Binding-site contacts:
Ligand atom O2B contacts residue GLY610 of chain 1.A at 3.2 Å (h-bond).
Ligand atom O2G contacts residue GLU678 of chain 1.A at 3.6 Å (salt-bridge).
Ligand atom N1 contacts residue ARG569 of chain 1.A at 3.6 Å (salt-bridge).
Ligand atom O3B contacts residue LYS611 of chain 1.A at 3.3 Å.
Ligand atom O3B contacts residue GLY608 of chain 1.A at 3.3 Å (h-bond).
Ligand atom O3B contacts residue PRO606 of chain 1.A at 3.7 Å.
Ligand atom O1B contacts residue THR612 of chain 1.A at 2.6 Å (h-bond).
Ligand atom C2' contacts residue GLU613 of chain 1.A at 3.4 Å.
Ligand atom C2 contacts residue ARG569 of chain 1.A at 3.2 Å.
Ligand atom N1 contacts residue ILE571 of chain 1.A at 3.0 Å (h-bond).
Ligand atom N1 contacts residue VAL570 of chain 1.A at 3.7 Å.
Ligand atom O2A contacts residue GLY610 of chain 1.A at 3.2 Å (h-bond).
Ligand atom O3G contacts residue THR607 of chain 1.A at 3.0 Å (h-bond).
Ligand atom C3' contacts residue GLU613 of chain 1.A at 3.5 Å.
Ligand atom O3A contacts residue ARG815 of chain 1.A at 3.1 Å (salt-bridge).
Ligand atom O2A contacts residue THR612 of chain 1.A at 3.2 Å (h-bond).
Ligand atom C8 contacts residue GLY610 of chain 1.A at 3.5 Å.
Ligand atom C8 contacts residue GLY608 of chain 1.A at 3.1 Å.
Ligand atom C6 contacts residue ILE571 of chain 1.A at 3.5 Å (hydrophobic).
Ligand atom O3G contacts residue GLY608 of chain 1.A at 3.7 Å.
Ligand atom N3 contacts residue ILE774 of chain 1.A at 3.5 Å.
Ligand atom C2 contacts residue ILE777 of chain 1.A at 3.7 Å (hydrophobic).
Ligand atom S1G contacts residue LYS611 of chain 1.A at 3.7 Å.
Ligand atom C5' contacts residue ARG815 of chain 1.A at 3.4 Å.
Ligand atom O2G contacts residue ARG815 of chain 1.A at 3.2 Å (salt-bridge).
Ligand atom O2B contacts residue VAL609 of chain 1.A at 3.5 Å (h-bond).
Ligand atom O3A contacts residue GLY608 of chain 1.A at 3.3 Å (h-bond).
Ligand atom N7 contacts residue GLY610 of chain 1.A at 3.1 Å (h-bond).
Ligand atom O3G contacts residue ARG815 of chain 1.A at 2.4 Å (salt-bridge).
Ligand atom N7 contacts residue GLY608 of chain 1.A at 3.4 Å (h-bond).
Ligand atom O3' contacts residue LYS818 of chain 1.A at 3.2 Å (salt-bridge).
Ligand atom S1G contacts residue ASN719 of chain 1.A at 3.2 Å (h-bond).
Ligand atom O2B contacts residue LYS611 of chain 1.A at 2.8 Å (salt-bridge).
Ligand atom O2A contacts residue LYS611 of chain 1.A at 3.0 Å (salt-bridge).
Ligand atom N7 contacts residue VAL609 of chain 1.A at 3.1 Å.
Ligand atom O2A contacts residue GLU613 of chain 1.A at 3.4 Å (salt-bridge).
Ligand atom N6 contacts residue ILE571 of chain 1.A at 2.4 Å (h-bond).
Ligand atom O1A contacts residue THR612 of chain 1.A at 3.5 Å.
Ligand atom PG contacts residue ARG815 of chain 1.A at 3.3 Å.
Ligand atom O2' contacts residue GLN778 of chain 1.A at 3.0 Å (h-bond).

Sequence of chain 1.A:
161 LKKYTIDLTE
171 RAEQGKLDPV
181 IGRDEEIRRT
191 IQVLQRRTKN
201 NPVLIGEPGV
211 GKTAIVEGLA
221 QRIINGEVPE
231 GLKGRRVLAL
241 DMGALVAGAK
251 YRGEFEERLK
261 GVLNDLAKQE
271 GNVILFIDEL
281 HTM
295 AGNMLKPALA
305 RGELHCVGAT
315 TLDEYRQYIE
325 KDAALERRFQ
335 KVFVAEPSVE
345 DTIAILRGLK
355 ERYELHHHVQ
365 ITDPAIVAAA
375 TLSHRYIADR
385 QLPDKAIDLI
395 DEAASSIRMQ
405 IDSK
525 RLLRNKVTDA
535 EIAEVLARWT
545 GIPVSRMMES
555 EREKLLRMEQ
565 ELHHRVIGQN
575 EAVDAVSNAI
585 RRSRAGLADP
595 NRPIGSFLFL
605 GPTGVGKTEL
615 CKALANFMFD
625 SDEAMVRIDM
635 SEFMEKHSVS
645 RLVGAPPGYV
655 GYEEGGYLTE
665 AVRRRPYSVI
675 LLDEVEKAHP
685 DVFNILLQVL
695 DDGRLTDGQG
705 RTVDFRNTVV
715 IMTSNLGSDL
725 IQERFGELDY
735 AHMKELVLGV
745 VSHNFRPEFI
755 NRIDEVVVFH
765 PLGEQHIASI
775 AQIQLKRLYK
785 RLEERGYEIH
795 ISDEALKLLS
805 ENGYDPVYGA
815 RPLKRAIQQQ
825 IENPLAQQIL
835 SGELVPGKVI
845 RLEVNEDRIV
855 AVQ

This protein binds this small molecule.
Small molecule (SMILES): Nc1ncnc2c1ncn2[C@@H]1O[C@H](COP(=O)(O)OP(=O)(O)OP(O)(O)=S)[C@@H](O)[C@H]1O

Sequence of chain 1.E:
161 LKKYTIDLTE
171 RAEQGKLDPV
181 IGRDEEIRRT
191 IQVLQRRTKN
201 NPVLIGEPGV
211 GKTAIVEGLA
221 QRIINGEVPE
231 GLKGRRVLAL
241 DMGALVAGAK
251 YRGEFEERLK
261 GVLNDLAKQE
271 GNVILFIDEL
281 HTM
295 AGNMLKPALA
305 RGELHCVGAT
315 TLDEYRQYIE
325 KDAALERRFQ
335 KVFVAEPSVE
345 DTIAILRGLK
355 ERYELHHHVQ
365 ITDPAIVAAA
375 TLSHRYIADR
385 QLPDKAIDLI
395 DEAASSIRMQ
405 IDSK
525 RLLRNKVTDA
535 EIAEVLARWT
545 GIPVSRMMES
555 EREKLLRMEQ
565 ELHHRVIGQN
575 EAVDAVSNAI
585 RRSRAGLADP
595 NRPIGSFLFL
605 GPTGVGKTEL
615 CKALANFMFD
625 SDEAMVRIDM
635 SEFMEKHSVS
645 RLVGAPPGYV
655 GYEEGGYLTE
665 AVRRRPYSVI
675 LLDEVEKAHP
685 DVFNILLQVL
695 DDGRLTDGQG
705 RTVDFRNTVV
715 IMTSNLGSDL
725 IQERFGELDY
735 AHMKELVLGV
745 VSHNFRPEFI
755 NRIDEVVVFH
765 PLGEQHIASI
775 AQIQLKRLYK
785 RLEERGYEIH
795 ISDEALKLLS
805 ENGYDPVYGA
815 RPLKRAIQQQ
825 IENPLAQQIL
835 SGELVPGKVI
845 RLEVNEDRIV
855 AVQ